Sequence of chain 3.A:
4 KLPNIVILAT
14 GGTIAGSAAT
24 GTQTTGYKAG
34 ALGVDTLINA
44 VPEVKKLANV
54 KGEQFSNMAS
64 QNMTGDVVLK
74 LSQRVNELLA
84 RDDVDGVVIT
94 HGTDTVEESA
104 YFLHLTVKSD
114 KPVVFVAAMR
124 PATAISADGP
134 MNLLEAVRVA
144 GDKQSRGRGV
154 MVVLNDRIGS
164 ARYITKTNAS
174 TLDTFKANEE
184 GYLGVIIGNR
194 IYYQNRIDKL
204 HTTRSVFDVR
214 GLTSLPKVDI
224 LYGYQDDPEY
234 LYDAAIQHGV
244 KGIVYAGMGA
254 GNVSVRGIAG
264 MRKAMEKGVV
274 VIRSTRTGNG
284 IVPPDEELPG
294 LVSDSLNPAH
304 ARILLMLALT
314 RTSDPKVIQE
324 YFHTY

Sequence of chain 1.A:
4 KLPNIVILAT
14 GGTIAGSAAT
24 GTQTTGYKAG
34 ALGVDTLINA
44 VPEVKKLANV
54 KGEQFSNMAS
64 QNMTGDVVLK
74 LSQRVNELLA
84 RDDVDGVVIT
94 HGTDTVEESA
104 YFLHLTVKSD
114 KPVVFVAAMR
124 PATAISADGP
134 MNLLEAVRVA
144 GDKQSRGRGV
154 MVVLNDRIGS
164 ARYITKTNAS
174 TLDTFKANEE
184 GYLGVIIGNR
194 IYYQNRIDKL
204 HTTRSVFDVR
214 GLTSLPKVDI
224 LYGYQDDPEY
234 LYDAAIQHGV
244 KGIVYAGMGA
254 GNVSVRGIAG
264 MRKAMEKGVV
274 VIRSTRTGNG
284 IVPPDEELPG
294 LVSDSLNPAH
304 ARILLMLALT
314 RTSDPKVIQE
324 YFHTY

The protein below binds the small molecule below.
Small molecule (SMILES): N[C@@H](CC(=O)O)C(=O)O

Binding-site contacts:
Ligand atom CB contacts residue THR96 of chain 1.A at 3.4 Å.
Ligand atom OD1 contacts residue ALA121 of chain 1.A at 3.1 Å (h-bond).
Ligand atom OD2 contacts residue GLY15 of chain 1.A at 3.9 Å.
Ligand atom CG contacts residue THR16 of chain 1.A at 2.9 Å.
Ligand atom CG contacts residue THR96 of chain 1.A at 2.9 Å.
Ligand atom N contacts residue ASP97 of chain 1.A at 2.8 Å (salt-bridge).
Ligand atom O contacts residue SER63 of chain 1.A at 2.6 Å (h-bond).
Ligand atom OXT contacts residue THR16 of chain 1.A at 4.0 Å.
Ligand atom C contacts residue GLN64 of chain 1.A at 3.6 Å.
Ligand atom OD1 contacts residue MET122 of chain 1.A at 4.0 Å.
Ligand atom C contacts residue SER63 of chain 1.A at 3.5 Å.
Ligand atom C contacts residue GLY15 of chain 1.A at 4.3 Å.
Ligand atom OXT contacts residue ALA62 of chain 1.A at 3.3 Å.
Ligand atom OD2 contacts residue ALA121 of chain 1.A at 3.7 Å.
Ligand atom OD2 contacts residue GLY95 of chain 1.A at 3.3 Å.
Ligand atom CA contacts residue ASP97 of chain 1.A at 3.7 Å.
Ligand atom OD2 contacts residue THR96 of chain 1.A at 2.9 Å (h-bond).
Ligand atom N contacts residue GLN64 of chain 1.A at 3.0 Å (h-bond).
Ligand atom O contacts residue ASP97 of chain 1.A at 3.1 Å (salt-bridge).
Ligand atom OD1 contacts residue THR16 of chain 1.A at 3.2 Å (h-bond).
Ligand atom CA contacts residue GLN64 of chain 1.A at 4.0 Å.
Ligand atom CG contacts residue ALA121 of chain 1.A at 3.7 Å (hydrophobic).
Ligand atom CA contacts residue THR16 of chain 1.A at 3.4 Å.
Ligand atom OXT contacts residue SER63 of chain 1.A at 2.7 Å (h-bond).
Ligand atom OXT contacts residue GLN64 of chain 1.A at 3.6 Å.
Ligand atom OXT contacts residue GLY15 of chain 1.A at 3.4 Å.
Ligand atom OD2 contacts residue THR16 of chain 1.A at 2.9 Å (h-bond).
Ligand atom C contacts residue THR96 of chain 1.A at 3.9 Å.
Ligand atom O contacts residue GLN64 of chain 1.A at 3.8 Å.
Ligand atom CB contacts residue THR16 of chain 1.A at 3.2 Å.
Ligand atom C contacts residue THR16 of chain 1.A at 4.2 Å.
Ligand atom C contacts residue GLY95 of chain 1.A at 3.5 Å.
Ligand atom O contacts residue GLY95 of chain 1.A at 3.4 Å.
Ligand atom OXT contacts residue GLY95 of chain 1.A at 3.4 Å.
Ligand atom C contacts residue ASP97 of chain 1.A at 3.9 Å.
Ligand atom O contacts residue THR96 of chain 1.A at 3.3 Å (h-bond).
Ligand atom N contacts residue ASN255 of chain 3.A at 3.5 Å (h-bond).
Ligand atom CB contacts residue ASP97 of chain 1.A at 3.5 Å.
Ligand atom OXT contacts residue ALA32 of chain 1.A at 3.9 Å.
Ligand atom OD1 contacts residue THR96 of chain 1.A at 2.6 Å (h-bond).